This protein binds this small molecule.
Small molecule (SMILES): CN(C)CC(=O)Nc1ccc2[nH]c(=O)c3ccccc3c2c1

Sequence of chain 1.D:
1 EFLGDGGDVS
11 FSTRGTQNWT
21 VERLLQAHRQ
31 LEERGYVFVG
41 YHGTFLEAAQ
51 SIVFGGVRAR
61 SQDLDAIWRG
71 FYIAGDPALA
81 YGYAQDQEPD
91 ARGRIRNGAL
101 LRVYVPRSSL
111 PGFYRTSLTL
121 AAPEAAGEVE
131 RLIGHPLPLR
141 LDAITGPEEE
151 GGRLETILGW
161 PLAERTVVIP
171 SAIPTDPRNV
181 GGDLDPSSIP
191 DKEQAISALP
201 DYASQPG

Binding-site contacts:
Ligand atom CAT contacts residue TYR72 of chain 1.D at 3.7 Å (hydrophobic).
Ligand atom NAN contacts residue HIS42 of chain 1.D at 3.6 Å (h-bond).
Ligand atom CAQ contacts residue TYR83 of chain 1.D at 3.4 Å (hydrophobic).
Ligand atom CAU contacts residue TYR83 of chain 1.D at 3.7 Å (hydrophobic).
Ligand atom CAQ contacts residue HIS42 of chain 1.D at 3.9 Å.
Ligand atom CAH contacts residue ALA74 of chain 1.D at 4.0 Å (hydrophobic).
Ligand atom CAT contacts residue TYR83 of chain 1.D at 3.4 Å (hydrophobic).
Ligand atom CAS contacts residue TYR83 of chain 1.D at 3.4 Å (hydrophobic).
Ligand atom CAJ contacts residue HIS42 of chain 1.D at 3.8 Å.
Ligand atom CAE contacts residue ALA74 of chain 1.D at 3.9 Å (hydrophobic).
Ligand atom NAN contacts residue TYR83 of chain 1.D at 3.4 Å.
Ligand atom OAD contacts residue GLY43 of chain 1.D at 2.6 Å (h-bond).
Ligand atom CAR contacts residue TYR83 of chain 1.D at 3.6 Å (hydrophobic).
Ligand atom CAU contacts residue TYR72 of chain 1.D at 4.0 Å (hydrophobic).
Ligand atom OAD contacts residue TYR83 of chain 1.D at 3.9 Å.
Ligand atom CAK contacts residue TYR72 of chain 1.D at 4.0 Å (hydrophobic).
Ligand atom CAF contacts residue GLU155 of chain 1.D at 3.8 Å.
Ligand atom OAD contacts residue ALA80 of chain 1.D at 3.2 Å.
Ligand atom CAJ contacts residue TYR83 of chain 1.D at 4.0 Å (hydrophobic).
Ligand atom CAF contacts residue TYR83 of chain 1.D at 3.8 Å (hydrophobic).
Ligand atom CAH contacts residue TYR83 of chain 1.D at 3.7 Å (hydrophobic).
Ligand atom CAE contacts residue GLU155 of chain 1.D at 4.0 Å.
Ligand atom CAR contacts residue HIS42 of chain 1.D at 3.8 Å.
Ligand atom CAQ contacts residue ALA80 of chain 1.D at 4.0 Å (hydrophobic).
Ligand atom CAE contacts residue LEU79 of chain 1.D at 3.9 Å (hydrophobic).
Ligand atom CAI contacts residue TYR83 of chain 1.D at 3.5 Å (hydrophobic).
Ligand atom CAJ contacts residue GLY43 of chain 1.D at 3.6 Å.
Ligand atom CAE contacts residue ILE73 of chain 1.D at 3.7 Å (hydrophobic).
Ligand atom CAR contacts residue GLY43 of chain 1.D at 3.7 Å.
Ligand atom CAK contacts residue TYR83 of chain 1.D at 3.7 Å (hydrophobic).
Ligand atom CAQ contacts residue GLY43 of chain 1.D at 3.5 Å.
Ligand atom CAI contacts residue TYR72 of chain 1.D at 3.4 Å (hydrophobic).
Ligand atom CAH contacts residue ILE73 of chain 1.D at 4.0 Å (hydrophobic).
Ligand atom NAN contacts residue GLY43 of chain 1.D at 2.9 Å (h-bond).
Ligand atom CAF contacts residue TYR72 of chain 1.D at 4.0 Å (hydrophobic).
Ligand atom OAD contacts residue HIS42 of chain 1.D at 3.4 Å.
Ligand atom CAS contacts residue TYR72 of chain 1.D at 3.9 Å (hydrophobic).
Ligand atom CAQ contacts residue TYR72 of chain 1.D at 4.1 Å (hydrophobic).
Ligand atom CAE contacts residue TYR83 of chain 1.D at 3.9 Å (hydrophobic).
Ligand atom CAH contacts residue ALA80 of chain 1.D at 3.9 Å (hydrophobic).